A protein and the small-molecule ligand that binds it are described below.
Small molecule (SMILES): CSCC[C@H](NC(=O)[C@@H]1CCCN1C(=O)[C@H](CC(C)C)NC(=O)[C@H](CC(C)C)NC(=O)[C@H](CCCCN)NC(=O)[C@H](C)NC(=O)[C@H](CCCCN)NC(=O)[C@@H](N)CCCN=C(N)N)C(=O)N[C@@H](CCC(=O)O)C(=O)N[C@@H](CCC(=O)O)C(=O)N[C@@H](C)C(=O)N[C@@H](CC(C)C)C(=O)N[C@@H](CC(C)C)C(=O)N1CCC[C@H]1C=O

Binding-site contacts:
Ligand atom CE contacts residue ARG165 of chain 2.A at 3.8 Å.
Ligand atom O contacts residue VAL127 of chain 2.A at 3.5 Å.
Ligand atom N contacts residue VAL125 of chain 2.A at 3.5 Å (h-bond).
Ligand atom CA contacts residue GLY105 of chain 2.A at 3.9 Å.
Ligand atom O contacts residue LEU161 of chain 2.A at 3.4 Å (h-bond).
Ligand atom CD1 contacts residue TYR162 of chain 2.A at 3.5 Å (hydrophobic).
Ligand atom C contacts residue VAL127 of chain 2.A at 3.7 Å (hydrophobic).
Ligand atom C contacts residue LEU161 of chain 2.A at 3.8 Å (hydrophobic).
Ligand atom N contacts residue LEU161 of chain 2.A at 3.2 Å (h-bond).
Ligand atom CA contacts residue SER163 of chain 2.A at 3.7 Å.
Ligand atom CB contacts residue ILE104 of chain 2.A at 3.6 Å (hydrophobic).
Ligand atom CA contacts residue VAL125 of chain 2.A at 3.4 Å (hydrophobic).
Ligand atom O contacts residue VAL127 of chain 2.A at 2.5 Å (h-bond).
Ligand atom CD contacts residue ARG165 of chain 2.A at 3.8 Å.
Ligand atom O contacts residue SER163 of chain 2.A at 3.1 Å (h-bond).
Ligand atom O contacts residue GLY105 of chain 2.A at 3.7 Å.
Ligand atom OE1 contacts residue ARG165 of chain 2.A at 2.9 Å (salt-bridge).
Ligand atom O contacts residue ILE130 of chain 2.A at 3.7 Å.
Ligand atom N contacts residue GLY105 of chain 2.A at 2.8 Å (h-bond).
Ligand atom CD1 contacts residue GLN203 of chain 2.A at 3.5 Å.
Ligand atom CD2 contacts residue PHE126 of chain 2.A at 3.4 Å (hydrophobic).
Ligand atom C contacts residue ILE130 of chain 2.A at 3.9 Å (hydrophobic).
Ligand atom CB contacts residue ILE130 of chain 2.A at 3.6 Å (hydrophobic).
Ligand atom CD contacts residue GLN203 of chain 2.A at 3.5 Å.
Ligand atom CA contacts residue GLY105 of chain 2.A at 3.6 Å.
Ligand atom CA contacts residue PHE126 of chain 2.A at 3.9 Å (hydrophobic).
Ligand atom N contacts residue SER163 of chain 2.A at 3.9 Å.
Ligand atom CD2 contacts residue LEU161 of chain 2.A at 3.6 Å (hydrophobic).
Ligand atom CB contacts residue TYR162 of chain 2.A at 3.5 Å (hydrophobic).
Ligand atom CA contacts residue ILE130 of chain 2.A at 3.5 Å (hydrophobic).
Ligand atom C contacts residue GLY105 of chain 2.A at 3.8 Å.
Ligand atom CB contacts residue GLY105 of chain 2.A at 3.1 Å.
Ligand atom CA contacts residue LEU161 of chain 2.A at 3.5 Å (hydrophobic).
Ligand atom CB contacts residue VAL125 of chain 2.A at 3.3 Å (hydrophobic).
Ligand atom O contacts residue TYR162 of chain 2.A at 3.6 Å.
Ligand atom SD contacts residue ARG165 of chain 2.A at 3.5 Å.
Ligand atom CG contacts residue TYR162 of chain 2.A at 3.9 Å (hydrophobic).
Ligand atom O contacts residue GLN203 of chain 2.A at 3.5 Å (h-bond).
Ligand atom CD1 contacts residue GLY124 of chain 2.A at 3.9 Å.
Ligand atom O contacts residue PHE126 of chain 2.A at 3.4 Å.

Sequence of chain 2.A:
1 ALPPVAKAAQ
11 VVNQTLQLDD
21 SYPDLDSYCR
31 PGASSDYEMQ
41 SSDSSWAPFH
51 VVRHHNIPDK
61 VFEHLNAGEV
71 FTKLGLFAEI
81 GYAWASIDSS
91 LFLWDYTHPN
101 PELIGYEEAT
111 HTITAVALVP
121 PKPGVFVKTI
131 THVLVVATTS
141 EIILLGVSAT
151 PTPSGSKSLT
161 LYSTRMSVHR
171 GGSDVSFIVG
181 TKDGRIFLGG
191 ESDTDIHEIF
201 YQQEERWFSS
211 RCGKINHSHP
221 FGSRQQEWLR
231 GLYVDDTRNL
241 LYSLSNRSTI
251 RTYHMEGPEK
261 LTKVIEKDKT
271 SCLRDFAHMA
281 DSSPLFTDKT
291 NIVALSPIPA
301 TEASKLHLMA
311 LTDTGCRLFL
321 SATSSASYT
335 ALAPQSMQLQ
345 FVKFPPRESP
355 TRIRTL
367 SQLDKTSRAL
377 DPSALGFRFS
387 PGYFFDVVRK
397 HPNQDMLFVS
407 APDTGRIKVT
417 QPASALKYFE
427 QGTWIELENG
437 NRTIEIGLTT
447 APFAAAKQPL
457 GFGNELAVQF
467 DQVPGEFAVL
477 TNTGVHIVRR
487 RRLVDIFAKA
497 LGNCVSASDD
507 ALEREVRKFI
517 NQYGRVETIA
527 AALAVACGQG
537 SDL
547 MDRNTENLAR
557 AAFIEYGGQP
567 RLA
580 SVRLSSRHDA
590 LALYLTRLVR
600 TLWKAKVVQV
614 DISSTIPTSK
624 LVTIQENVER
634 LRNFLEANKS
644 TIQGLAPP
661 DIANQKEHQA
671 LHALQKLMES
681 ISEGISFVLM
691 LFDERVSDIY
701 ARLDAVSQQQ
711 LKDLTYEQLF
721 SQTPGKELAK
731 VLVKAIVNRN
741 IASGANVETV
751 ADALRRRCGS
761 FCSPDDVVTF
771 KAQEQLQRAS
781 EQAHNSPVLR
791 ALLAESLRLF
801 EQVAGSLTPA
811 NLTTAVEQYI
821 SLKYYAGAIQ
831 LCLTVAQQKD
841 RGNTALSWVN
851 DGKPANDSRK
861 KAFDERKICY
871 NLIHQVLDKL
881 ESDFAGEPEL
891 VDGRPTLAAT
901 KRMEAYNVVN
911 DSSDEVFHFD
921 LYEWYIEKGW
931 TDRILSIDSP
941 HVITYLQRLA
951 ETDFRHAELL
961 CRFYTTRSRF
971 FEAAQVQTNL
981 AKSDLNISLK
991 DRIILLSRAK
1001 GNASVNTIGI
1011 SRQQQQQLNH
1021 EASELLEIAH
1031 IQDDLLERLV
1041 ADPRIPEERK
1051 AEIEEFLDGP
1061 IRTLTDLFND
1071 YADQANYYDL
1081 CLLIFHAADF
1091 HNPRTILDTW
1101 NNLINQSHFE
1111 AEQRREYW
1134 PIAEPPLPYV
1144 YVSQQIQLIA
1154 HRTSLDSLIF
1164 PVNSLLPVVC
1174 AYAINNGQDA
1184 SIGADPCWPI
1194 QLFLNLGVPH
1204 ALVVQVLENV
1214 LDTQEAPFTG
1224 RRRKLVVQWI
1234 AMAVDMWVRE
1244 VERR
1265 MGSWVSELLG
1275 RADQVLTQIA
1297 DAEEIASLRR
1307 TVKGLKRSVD